Binding-site contacts:
Ligand atom C08 contacts residue HEM1 of chain 1.H at 3.8 Å.
Ligand atom C02 contacts residue PRO269 of chain 1.B at 3.8 Å (hydrophobic).
Ligand atom C14 contacts residue GLN182 of chain 1.B at 3.2 Å.
Ligand atom C15 contacts residue GLN182 of chain 1.B at 3.2 Å.
Ligand atom C17 contacts residue GLN182 of chain 1.B at 3.3 Å.
Ligand atom F13 contacts residue ARG185 of chain 1.B at 3.3 Å.
Ligand atom C03 contacts residue TRP291 of chain 1.B at 3.8 Å (hydrophobic).
Ligand atom F12 contacts residue PRO269 of chain 1.B at 3.9 Å.
Ligand atom C02 contacts residue TRP291 of chain 1.B at 3.6 Å (hydrophobic).
Ligand atom C08 contacts residue GLU296 of chain 1.B at 3.4 Å.
Ligand atom F12 contacts residue TYR292 of chain 1.B at 3.0 Å.
Ligand atom C23 contacts residue TRP382 of chain 1.B at 3.8 Å (hydrophobic).
Ligand atom C03 contacts residue PRO269 of chain 1.B at 3.8 Å (hydrophobic).
Ligand atom C04 contacts residue HEM1 of chain 1.H at 3.8 Å.
Ligand atom C08 contacts residue VAL271 of chain 1.B at 3.9 Å (hydrophobic).
Ligand atom N02 contacts residue GLU296 of chain 1.B at 2.6 Å (salt-bridge).
Ligand atom C06 contacts residue GLU296 of chain 1.B at 3.5 Å.
Ligand atom C02 contacts residue HEM1 of chain 1.H at 3.6 Å.
Ligand atom C02 contacts residue GLU296 of chain 1.B at 3.3 Å.
Ligand atom C22 contacts residue H4B1 of chain 1.I at 3.8 Å.
Ligand atom C07 contacts residue HEM1 of chain 1.H at 3.4 Å.
Ligand atom N02 contacts residue TRP291 of chain 1.B at 2.6 Å (h-bond).
Ligand atom C13 contacts residue GLN182 of chain 1.B at 3.3 Å.
Ligand atom C16 contacts residue GLN182 of chain 1.B at 3.8 Å.
Ligand atom C05 contacts residue VAL271 of chain 1.B at 3.6 Å (hydrophobic).
Ligand atom C23 contacts residue MET40 of chain 1.B at 3.6 Å (hydrophobic).
Ligand atom C07 contacts residue PHE288 of chain 1.B at 3.8 Å (hydrophobic).
Ligand atom C18 contacts residue HEM1 of chain 1.H at 3.7 Å.
Ligand atom C07 contacts residue GLY290 of chain 1.B at 3.7 Å.
Ligand atom C03 contacts residue HEM1 of chain 1.H at 3.2 Å.
Ligand atom C09 contacts residue GLU296 of chain 1.B at 3.7 Å.
Ligand atom N02 contacts residue TYR292 of chain 1.B at 3.6 Å.
Ligand atom C12 contacts residue GLN182 of chain 1.B at 3.5 Å.
Ligand atom N01 contacts residue GLU296 of chain 1.B at 2.7 Å (salt-bridge).
Ligand atom N02 contacts residue HEM1 of chain 1.H at 3.4 Å.
Ligand atom C22 contacts residue MET40 of chain 1.B at 3.6 Å (hydrophobic).
Ligand atom F13 contacts residue TYR266 of chain 1.B at 2.9 Å.
Ligand atom F13 contacts residue GLN182 of chain 1.B at 3.7 Å.
Ligand atom N02 contacts residue PRO269 of chain 1.B at 3.9 Å.
Ligand atom C14 contacts residue ARG185 of chain 1.B at 3.9 Å.

Sequence of chain 1.B:
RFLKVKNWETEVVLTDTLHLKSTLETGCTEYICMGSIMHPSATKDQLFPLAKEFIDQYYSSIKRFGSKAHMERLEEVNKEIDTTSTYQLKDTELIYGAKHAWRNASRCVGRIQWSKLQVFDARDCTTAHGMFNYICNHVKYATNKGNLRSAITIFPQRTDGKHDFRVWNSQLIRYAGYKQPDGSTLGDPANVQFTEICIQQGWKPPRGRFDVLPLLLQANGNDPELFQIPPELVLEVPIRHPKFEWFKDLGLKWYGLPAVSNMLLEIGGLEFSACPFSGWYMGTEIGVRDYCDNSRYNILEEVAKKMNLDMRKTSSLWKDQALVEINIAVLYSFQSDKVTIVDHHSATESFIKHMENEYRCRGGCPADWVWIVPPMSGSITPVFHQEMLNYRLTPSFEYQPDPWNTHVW

The protein below binds the small molecule below.
Small molecule (SMILES): Cc1cc(N)nc(CCc2cc(CC[C@@H]3CCCN3C)cc(F)c2F)c1